Binding-site contacts:
Ligand atom N1' contacts residue TRP10 of chain 1.B at 3.4 Å.
Ligand atom N19 contacts residue HEM1 of chain 1.C at 2.7 Å (h-bond).
Ligand atom C04 contacts residue PRO269 of chain 1.A at 3.3 Å (hydrophobic).
Ligand atom C16 contacts residue VAL271 of chain 1.A at 3.7 Å (hydrophobic).
Ligand atom C12 contacts residue GLU296 of chain 1.A at 3.9 Å.
Ligand atom C21 contacts residue HEM1 of chain 1.C at 3.4 Å.
Ligand atom C21 contacts residue TRP382 of chain 1.A at 4.0 Å (hydrophobic).
Ligand atom C6' contacts residue MET40 of chain 1.A at 3.8 Å (hydrophobic).
Ligand atom N13 contacts residue VAL271 of chain 1.A at 3.6 Å.
Ligand atom C14 contacts residue VAL271 of chain 1.A at 4.0 Å (hydrophobic).
Ligand atom C02 contacts residue HEM1 of chain 1.C at 3.2 Å.
Ligand atom C14 contacts residue ALA270 of chain 1.A at 3.8 Å (hydrophobic).
Ligand atom C05 contacts residue HEM1 of chain 1.C at 3.4 Å.
Ligand atom C15 contacts residue GLN182 of chain 1.A at 3.3 Å.
Ligand atom C16 contacts residue GLU296 of chain 1.A at 4.0 Å.
Ligand atom C05 contacts residue GLY290 of chain 1.A at 3.9 Å.
Ligand atom C04 contacts residue GLY290 of chain 1.A at 4.2 Å.
Ligand atom C05 contacts residue PHE288 of chain 1.A at 4.2 Å (hydrophobic).
Ligand atom C4' contacts residue TYR410 of chain 1.A at 4.1 Å (hydrophobic).
Ligand atom C18 contacts residue VAL271 of chain 1.A at 3.7 Å (hydrophobic).
Ligand atom N11 contacts residue HEM1 of chain 1.C at 4.0 Å.
Ligand atom N01 contacts residue HEM1 of chain 1.C at 2.3 Å.
Ligand atom C15 contacts residue VAL271 of chain 1.A at 4.0 Å (hydrophobic).
Ligand atom C14 contacts residue GLN182 of chain 1.A at 3.3 Å.
Ligand atom N11 contacts residue VAL271 of chain 1.A at 3.3 Å.
Ligand atom C20 contacts residue HEM1 of chain 1.C at 3.5 Å.
Ligand atom N1' contacts residue MET40 of chain 1.A at 3.9 Å.
Ligand atom N03 contacts residue VAL271 of chain 1.A at 3.7 Å.
Ligand atom C6' contacts residue LEU41 of chain 1.A at 4.0 Å (hydrophobic).
Ligand atom N11 contacts residue GLU296 of chain 1.A at 3.7 Å.
Ligand atom C12 contacts residue VAL271 of chain 1.A at 3.3 Å (hydrophobic).
Ligand atom C18 contacts residue HEM1 of chain 1.C at 3.4 Å.
Ligand atom N01 contacts residue PHE288 of chain 1.A at 4.2 Å.
Ligand atom C17 contacts residue HEM1 of chain 1.C at 3.0 Å.
Ligand atom C5' contacts residue LEU41 of chain 1.A at 3.8 Å (hydrophobic).
Ligand atom N13 contacts residue PRO269 of chain 1.A at 3.3 Å.
Ligand atom C14 contacts residue PRO269 of chain 1.A at 3.8 Å (hydrophobic).
Ligand atom N13 contacts residue ALA270 of chain 1.A at 3.6 Å.
Ligand atom C6' contacts residue TRP10 of chain 1.B at 3.8 Å (hydrophobic).
Ligand atom C05 contacts residue PRO269 of chain 1.A at 4.2 Å (hydrophobic).

Sequence of chain 1.A:
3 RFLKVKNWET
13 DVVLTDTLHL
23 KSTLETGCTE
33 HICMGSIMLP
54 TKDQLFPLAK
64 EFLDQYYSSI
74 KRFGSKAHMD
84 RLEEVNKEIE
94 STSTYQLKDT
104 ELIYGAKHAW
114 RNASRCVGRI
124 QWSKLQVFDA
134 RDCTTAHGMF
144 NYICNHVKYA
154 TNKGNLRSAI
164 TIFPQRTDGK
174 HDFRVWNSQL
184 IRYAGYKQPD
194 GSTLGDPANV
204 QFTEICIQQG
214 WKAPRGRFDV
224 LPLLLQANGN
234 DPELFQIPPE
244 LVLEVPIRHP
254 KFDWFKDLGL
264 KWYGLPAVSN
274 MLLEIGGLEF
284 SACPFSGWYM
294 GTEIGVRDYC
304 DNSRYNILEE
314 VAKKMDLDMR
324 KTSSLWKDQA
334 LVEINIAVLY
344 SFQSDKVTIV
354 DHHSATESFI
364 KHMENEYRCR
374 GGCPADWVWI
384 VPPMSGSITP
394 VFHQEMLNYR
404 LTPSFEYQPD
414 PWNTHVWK

This small molecule binds to this protein.
Small molecule (SMILES): c1cncc(CCCNCCc2ccnc(-n3ccnc3)n2)c1

Sequence of chain 1.B:
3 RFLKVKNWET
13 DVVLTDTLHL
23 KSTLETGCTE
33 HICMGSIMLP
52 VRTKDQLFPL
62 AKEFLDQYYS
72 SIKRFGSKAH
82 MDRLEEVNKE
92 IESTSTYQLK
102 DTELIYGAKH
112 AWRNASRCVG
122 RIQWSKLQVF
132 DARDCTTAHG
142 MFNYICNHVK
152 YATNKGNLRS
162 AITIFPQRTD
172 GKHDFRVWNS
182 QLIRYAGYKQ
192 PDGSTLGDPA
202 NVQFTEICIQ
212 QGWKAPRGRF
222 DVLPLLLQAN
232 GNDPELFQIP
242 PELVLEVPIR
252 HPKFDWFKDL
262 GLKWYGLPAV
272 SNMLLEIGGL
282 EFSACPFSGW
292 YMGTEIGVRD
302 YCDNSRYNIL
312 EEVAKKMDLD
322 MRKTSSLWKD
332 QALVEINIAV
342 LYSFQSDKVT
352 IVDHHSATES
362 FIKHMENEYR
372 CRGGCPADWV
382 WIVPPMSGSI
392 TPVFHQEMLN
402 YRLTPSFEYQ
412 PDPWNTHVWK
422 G